Sequence of chain 1.A:
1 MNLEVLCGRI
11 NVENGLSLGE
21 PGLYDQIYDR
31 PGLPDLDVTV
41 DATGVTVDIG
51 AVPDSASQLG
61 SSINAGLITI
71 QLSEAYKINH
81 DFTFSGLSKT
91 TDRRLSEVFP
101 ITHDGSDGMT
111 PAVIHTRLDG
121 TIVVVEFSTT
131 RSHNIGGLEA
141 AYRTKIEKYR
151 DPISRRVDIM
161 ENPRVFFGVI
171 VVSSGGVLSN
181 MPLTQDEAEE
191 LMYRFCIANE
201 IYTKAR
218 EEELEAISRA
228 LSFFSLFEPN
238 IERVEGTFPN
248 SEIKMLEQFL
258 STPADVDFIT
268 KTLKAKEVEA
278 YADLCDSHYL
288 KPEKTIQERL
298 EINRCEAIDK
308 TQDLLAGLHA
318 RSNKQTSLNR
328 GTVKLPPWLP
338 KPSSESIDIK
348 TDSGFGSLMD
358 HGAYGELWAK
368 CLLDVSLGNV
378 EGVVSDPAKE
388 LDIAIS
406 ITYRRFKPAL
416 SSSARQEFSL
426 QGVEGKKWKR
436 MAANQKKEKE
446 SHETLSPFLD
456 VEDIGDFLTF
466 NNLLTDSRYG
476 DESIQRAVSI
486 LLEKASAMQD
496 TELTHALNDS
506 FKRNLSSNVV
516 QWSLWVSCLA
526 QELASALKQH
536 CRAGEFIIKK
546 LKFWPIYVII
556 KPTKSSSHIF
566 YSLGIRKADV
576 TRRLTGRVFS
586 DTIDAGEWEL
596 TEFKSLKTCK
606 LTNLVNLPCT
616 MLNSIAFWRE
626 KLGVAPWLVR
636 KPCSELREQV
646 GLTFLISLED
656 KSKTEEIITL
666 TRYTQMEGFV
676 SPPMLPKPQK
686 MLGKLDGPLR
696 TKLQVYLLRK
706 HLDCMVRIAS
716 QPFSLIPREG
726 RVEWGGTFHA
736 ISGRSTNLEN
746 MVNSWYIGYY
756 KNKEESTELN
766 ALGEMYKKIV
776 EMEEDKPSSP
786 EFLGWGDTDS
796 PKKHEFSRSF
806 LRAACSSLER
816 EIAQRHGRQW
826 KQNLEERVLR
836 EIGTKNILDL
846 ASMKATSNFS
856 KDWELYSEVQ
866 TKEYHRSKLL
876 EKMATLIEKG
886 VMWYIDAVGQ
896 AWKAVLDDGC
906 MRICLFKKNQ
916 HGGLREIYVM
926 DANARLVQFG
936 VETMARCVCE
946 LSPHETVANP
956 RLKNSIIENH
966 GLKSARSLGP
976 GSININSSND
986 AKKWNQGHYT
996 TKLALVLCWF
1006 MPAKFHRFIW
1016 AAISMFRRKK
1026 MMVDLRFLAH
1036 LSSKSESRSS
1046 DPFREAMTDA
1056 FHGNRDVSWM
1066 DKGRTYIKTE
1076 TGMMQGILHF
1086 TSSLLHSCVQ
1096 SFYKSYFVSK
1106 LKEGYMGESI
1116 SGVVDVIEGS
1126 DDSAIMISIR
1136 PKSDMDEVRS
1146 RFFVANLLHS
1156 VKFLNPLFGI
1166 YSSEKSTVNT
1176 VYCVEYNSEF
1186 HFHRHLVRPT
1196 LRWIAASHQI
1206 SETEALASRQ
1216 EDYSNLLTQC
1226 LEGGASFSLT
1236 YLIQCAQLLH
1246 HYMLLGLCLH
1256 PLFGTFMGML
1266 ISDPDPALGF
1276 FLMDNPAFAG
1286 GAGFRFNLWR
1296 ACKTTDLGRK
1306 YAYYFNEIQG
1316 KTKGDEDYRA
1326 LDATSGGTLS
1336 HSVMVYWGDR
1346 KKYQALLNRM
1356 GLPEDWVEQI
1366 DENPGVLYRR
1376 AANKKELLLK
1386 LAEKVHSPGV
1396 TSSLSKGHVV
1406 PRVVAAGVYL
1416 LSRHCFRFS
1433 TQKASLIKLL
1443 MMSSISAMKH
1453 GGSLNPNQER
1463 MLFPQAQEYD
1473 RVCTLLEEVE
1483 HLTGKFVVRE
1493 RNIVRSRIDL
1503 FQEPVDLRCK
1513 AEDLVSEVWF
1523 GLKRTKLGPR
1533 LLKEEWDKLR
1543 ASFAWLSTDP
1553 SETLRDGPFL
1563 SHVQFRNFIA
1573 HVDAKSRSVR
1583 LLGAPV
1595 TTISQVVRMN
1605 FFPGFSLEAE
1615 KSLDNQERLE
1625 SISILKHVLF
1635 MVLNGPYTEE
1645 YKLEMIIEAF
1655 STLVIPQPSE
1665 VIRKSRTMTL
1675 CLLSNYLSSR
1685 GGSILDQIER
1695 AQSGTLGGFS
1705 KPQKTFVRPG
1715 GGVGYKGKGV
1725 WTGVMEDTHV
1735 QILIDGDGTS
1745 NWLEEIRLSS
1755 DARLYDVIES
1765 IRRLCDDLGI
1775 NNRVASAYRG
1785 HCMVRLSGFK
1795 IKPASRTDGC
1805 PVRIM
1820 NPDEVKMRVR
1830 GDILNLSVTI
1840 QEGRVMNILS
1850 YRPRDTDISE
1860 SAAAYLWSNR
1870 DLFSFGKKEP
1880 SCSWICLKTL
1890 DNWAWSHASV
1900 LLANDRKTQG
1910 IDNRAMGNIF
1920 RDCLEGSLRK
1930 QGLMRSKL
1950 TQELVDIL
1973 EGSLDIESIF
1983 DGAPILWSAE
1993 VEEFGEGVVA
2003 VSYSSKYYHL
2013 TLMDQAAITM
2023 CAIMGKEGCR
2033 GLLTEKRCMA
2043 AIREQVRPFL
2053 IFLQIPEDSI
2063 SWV

Binding-site contacts:
Ligand atom O1G contacts residue LYS987 of chain 1.A at 3.0 Å (salt-bridge).
Ligand atom O2G contacts residue LYS987 of chain 1.A at 3.0 Å (salt-bridge).
Ligand atom C2' contacts residue GLN1080 of chain 1.A at 3.7 Å.
Ligand atom O4 contacts residue LYS913 of chain 1.A at 2.7 Å (salt-bridge).
Ligand atom C4 contacts residue A3 of chain 1.D at 3.3 Å.
Ligand atom O1G contacts residue ALA986 of chain 1.A at 3.1 Å (h-bond).
Ligand atom O2B contacts residue ASN990 of chain 1.A at 3.7 Å.
Ligand atom O4 contacts residue ARG920 of chain 1.A at 3.6 Å.
Ligand atom O1A contacts residue ASP1126 of chain 1.A at 2.8 Å (salt-bridge).
Ligand atom O2 contacts residue GLY1081 of chain 1.A at 3.4 Å (h-bond).
Ligand atom O1A contacts residue MG1 of chain 1.G at 2.2 Å.
Ligand atom N3A contacts residue ARG920 of chain 1.A at 3.4 Å (salt-bridge).
Ligand atom PA contacts residue MG1 of chain 1.G at 3.5 Å.
Ligand atom O2A contacts residue ARG920 of chain 1.A at 3.5 Å (salt-bridge).
Ligand atom O2' contacts residue GLY1081 of chain 1.A at 3.5 Å (h-bond).
Ligand atom C4 contacts residue ARG920 of chain 1.A at 3.6 Å.
Ligand atom O1B contacts residue TRP989 of chain 1.A at 3.2 Å (h-bond).
Ligand atom O2A contacts residue A3 of chain 1.D at 3.5 Å (h-bond).
Ligand atom O3B contacts residue LYS987 of chain 1.A at 3.1 Å (salt-bridge).
Ligand atom C5' contacts residue A3 of chain 1.D at 3.6 Å.
Ligand atom O4 contacts residue A3 of chain 1.D at 3.2 Å (h-bond).
Ligand atom PG contacts residue LYS987 of chain 1.A at 3.2 Å.
Ligand atom O1B contacts residue MG1 of chain 1.G at 3.3 Å.
Ligand atom O3' contacts residue ASN990 of chain 1.A at 3.5 Å (h-bond).
Ligand atom C6 contacts residue ARG920 of chain 1.A at 3.6 Å.
Ligand atom C5' contacts residue ASP1126 of chain 1.A at 3.4 Å.
Ligand atom O3' contacts residue TRP989 of chain 1.A at 3.3 Å.
Ligand atom C5 contacts residue ARG920 of chain 1.A at 3.4 Å.
Ligand atom PG contacts residue MG1 of chain 1.G at 3.1 Å.
Ligand atom PB contacts residue MG1 of chain 1.G at 3.1 Å.
Ligand atom C5 contacts residue A3 of chain 1.D at 3.6 Å.
Ligand atom O3G contacts residue MG1 of chain 1.G at 3.7 Å.
Ligand atom N3 contacts residue A3 of chain 1.D at 3.5 Å (h-bond).
Ligand atom PA contacts residue A3 of chain 1.D at 3.7 Å.
Ligand atom O5' contacts residue A3 of chain 1.D at 3.1 Å (h-bond).
Ligand atom O3G contacts residue LYS1170 of chain 1.A at 3.2 Å (salt-bridge).
Ligand atom O3B contacts residue MG1 of chain 1.G at 2.0 Å.
Ligand atom O1G contacts residue MG1 of chain 1.G at 3.2 Å.
Ligand atom O2 contacts residue GLN1080 of chain 1.A at 3.6 Å.
Ligand atom O3B contacts residue ALA986 of chain 1.A at 3.3 Å (h-bond).

A protein and the small-molecule ligand that binds it are described below.
Small molecule (SMILES): O=c1ccn([C@@H]2O[C@H](COP(=O)(O)NP(=O)(O)OP(=O)(O)O)[C@@H](O)[C@H]2O)c(=O)[nH]1